Binding-site contacts:
Ligand atom O3 contacts residue ASN329 of chain 1.A at 3.6 Å (h-bond).
Ligand atom O3 contacts residue TYR330 of chain 1.A at 3.7 Å.
Ligand atom C3 contacts residue GLU433 of chain 1.A at 3.5 Å.
Ligand atom C3 contacts residue TYR432 of chain 1.A at 4.5 Å (hydrophobic).
Ligand atom O2 contacts residue HIS431 of chain 1.A at 4.1 Å.
Ligand atom O5 contacts residue TYR432 of chain 1.A at 3.4 Å.
Ligand atom C5 contacts residue TYR330 of chain 1.A at 4.2 Å (hydrophobic).
Ligand atom C5 contacts residue HIS431 of chain 1.A at 3.4 Å.
Ligand atom O5 contacts residue GLU433 of chain 1.A at 3.0 Å (salt-bridge).
Ligand atom C5 contacts residue ASN434 of chain 1.A at 3.6 Å.
Ligand atom C5 contacts residue TYR432 of chain 1.A at 4.1 Å (hydrophobic).
Ligand atom C4 contacts residue TYR330 of chain 1.A at 4.4 Å (hydrophobic).
Ligand atom O5 contacts residue HIS431 of chain 1.A at 2.7 Å (h-bond).
Ligand atom C2 contacts residue ASP449 of chain 1.A at 3.5 Å.
Ligand atom C1 contacts residue TYR432 of chain 1.A at 3.7 Å (hydrophobic).
Ligand atom C3 contacts residue ASP449 of chain 1.A at 3.3 Å.
Ligand atom C4 contacts residue HIS431 of chain 1.A at 4.1 Å.
Ligand atom O2 contacts residue TYR330 of chain 1.A at 3.6 Å.
Ligand atom O2 contacts residue ASP449 of chain 1.A at 2.6 Å (salt-bridge).
Ligand atom C2 contacts residue LEU445 of chain 1.A at 4.2 Å (hydrophobic).
Ligand atom C5 contacts residue GLU433 of chain 1.A at 3.7 Å.
Ligand atom O2 contacts residue TYR432 of chain 1.A at 3.4 Å.
Ligand atom O3 contacts residue ASP449 of chain 1.A at 2.6 Å (salt-bridge).
Ligand atom C2 contacts residue TYR432 of chain 1.A at 4.2 Å (hydrophobic).
Ligand atom O5 contacts residue ASN434 of chain 1.A at 2.8 Å (h-bond).
Ligand atom O3 contacts residue LEU445 of chain 1.A at 3.9 Å.
Ligand atom C1 contacts residue GLU433 of chain 1.A at 3.8 Å.
Ligand atom O2 contacts residue LEU445 of chain 1.A at 4.1 Å.
Ligand atom C4 contacts residue GLU433 of chain 1.A at 3.9 Å.
Ligand atom O4 contacts residue GLU433 of chain 1.A at 3.0 Å (salt-bridge).
Ligand atom O3 contacts residue HIS431 of chain 1.A at 3.4 Å.
Ligand atom O4 contacts residue TYR432 of chain 1.A at 4.0 Å.
Ligand atom C3 contacts residue HIS431 of chain 1.A at 3.8 Å.
Ligand atom O2 contacts residue ARG430 of chain 1.A at 4.1 Å.
Ligand atom O3 contacts residue GLU433 of chain 1.A at 2.7 Å (salt-bridge).

Sequence of chain 1.A:
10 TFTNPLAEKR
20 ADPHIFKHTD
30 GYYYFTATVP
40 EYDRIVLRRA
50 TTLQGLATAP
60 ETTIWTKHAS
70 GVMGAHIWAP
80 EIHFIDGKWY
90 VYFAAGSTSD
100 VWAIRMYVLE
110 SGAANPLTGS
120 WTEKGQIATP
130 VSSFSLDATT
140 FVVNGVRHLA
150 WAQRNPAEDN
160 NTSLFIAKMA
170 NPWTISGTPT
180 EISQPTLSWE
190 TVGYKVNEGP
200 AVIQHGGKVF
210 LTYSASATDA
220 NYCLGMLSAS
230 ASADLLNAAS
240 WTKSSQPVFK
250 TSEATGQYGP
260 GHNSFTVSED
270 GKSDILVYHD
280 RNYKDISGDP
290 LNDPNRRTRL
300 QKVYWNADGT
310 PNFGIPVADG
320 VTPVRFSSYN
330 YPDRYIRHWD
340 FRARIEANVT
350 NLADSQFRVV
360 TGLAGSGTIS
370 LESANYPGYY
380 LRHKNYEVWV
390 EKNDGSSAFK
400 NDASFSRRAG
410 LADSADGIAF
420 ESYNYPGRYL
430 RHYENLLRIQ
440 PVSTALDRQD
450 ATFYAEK

A small-molecule ligand and the protein it binds are described below.
Small molecule (SMILES): OC[C@@H]1O[C@@H](OC[C@@H]2O[C@@H](O)[C@H](O)[C@H]2O)[C@H](O)[C@H]1O